Binding-site contacts:
Ligand atom C9 contacts residue ALA231 of chain 1.A at 3.6 Å (hydrophobic).
Ligand atom C12 contacts residue PRO227 of chain 1.A at 4.0 Å (hydrophobic).
Ligand atom C1 contacts residue VAL250 of chain 1.A at 4.0 Å (hydrophobic).
Ligand atom C15 contacts residue LEU253 of chain 1.A at 3.8 Å (hydrophobic).
Ligand atom C10 contacts residue GLY230 of chain 1.A at 4.2 Å.
Ligand atom N11 contacts residue PRO227 of chain 1.A at 3.9 Å.
Ligand atom C16 contacts residue SER234 of chain 1.A at 3.6 Å.
Ligand atom C8 contacts residue ALA231 of chain 1.A at 4.2 Å (hydrophobic).
Ligand atom O17 contacts residue GLY230 of chain 1.A at 3.5 Å.
Ligand atom C9 contacts residue GLY226 of chain 1.A at 3.6 Å.
Ligand atom C2 contacts residue VAL250 of chain 1.A at 3.6 Å (hydrophobic).
Ligand atom C16 contacts residue ALA231 of chain 1.A at 3.6 Å (hydrophobic).
Ligand atom C8 contacts residue VAL250 of chain 1.A at 3.9 Å (hydrophobic).
Ligand atom C10 contacts residue ALA231 of chain 1.A at 3.9 Å (hydrophobic).
Ligand atom C10 contacts residue ILE254 of chain 1.A at 4.0 Å (hydrophobic).
Ligand atom O7 contacts residue GLY226 of chain 1.A at 3.2 Å.
Ligand atom C3 contacts residue VAL250 of chain 1.A at 3.8 Å (hydrophobic).
Ligand atom C10 contacts residue VAL250 of chain 1.A at 4.0 Å (hydrophobic).
Ligand atom C9 contacts residue VAL250 of chain 1.A at 4.0 Å (hydrophobic).
Ligand atom O17 contacts residue GLY226 of chain 1.A at 3.7 Å.
Ligand atom C6 contacts residue VAL250 of chain 1.A at 4.2 Å (hydrophobic).
Ligand atom C6 contacts residue PRO227 of chain 1.A at 3.9 Å (hydrophobic).
Ligand atom C3 contacts residue GLY226 of chain 1.A at 3.9 Å.
Ligand atom C2 contacts residue GLY226 of chain 1.A at 3.5 Å.
Ligand atom C1 contacts residue GLY226 of chain 1.A at 3.9 Å.
Ligand atom C2 contacts residue PRO227 of chain 1.A at 3.8 Å (hydrophobic).
Ligand atom O7 contacts residue PRO227 of chain 1.A at 4.0 Å.
Ligand atom C5 contacts residue LEU253 of chain 1.A at 3.8 Å (hydrophobic).
Ligand atom O7 contacts residue VAL250 of chain 1.A at 3.7 Å.
Ligand atom C15 contacts residue GLU249 of chain 1.A at 3.9 Å.
Ligand atom C13 contacts residue VAL250 of chain 1.A at 4.0 Å (hydrophobic).
Ligand atom C10 contacts residue GLY226 of chain 1.A at 3.9 Å.
Ligand atom C8 contacts residue GLY226 of chain 1.A at 3.3 Å.
Ligand atom C9 contacts residue ILE254 of chain 1.A at 3.5 Å (hydrophobic).
Ligand atom C16 contacts residue ILE254 of chain 1.A at 4.0 Å (hydrophobic).
Ligand atom O17 contacts residue ILE166 of chain 1.A at 3.6 Å.
Ligand atom C8 contacts residue GLY230 of chain 1.A at 3.8 Å.
Ligand atom C4 contacts residue LEU253 of chain 1.A at 3.8 Å (hydrophobic).
Ligand atom C1 contacts residue PRO227 of chain 1.A at 3.8 Å (hydrophobic).
Ligand atom C9 contacts residue GLY230 of chain 1.A at 3.5 Å.

This small molecule binds to this protein.
Small molecule (SMILES): CCN(CC)c1ccc2c(C)cc(=O)oc2c1

Sequence of chain 1.A:
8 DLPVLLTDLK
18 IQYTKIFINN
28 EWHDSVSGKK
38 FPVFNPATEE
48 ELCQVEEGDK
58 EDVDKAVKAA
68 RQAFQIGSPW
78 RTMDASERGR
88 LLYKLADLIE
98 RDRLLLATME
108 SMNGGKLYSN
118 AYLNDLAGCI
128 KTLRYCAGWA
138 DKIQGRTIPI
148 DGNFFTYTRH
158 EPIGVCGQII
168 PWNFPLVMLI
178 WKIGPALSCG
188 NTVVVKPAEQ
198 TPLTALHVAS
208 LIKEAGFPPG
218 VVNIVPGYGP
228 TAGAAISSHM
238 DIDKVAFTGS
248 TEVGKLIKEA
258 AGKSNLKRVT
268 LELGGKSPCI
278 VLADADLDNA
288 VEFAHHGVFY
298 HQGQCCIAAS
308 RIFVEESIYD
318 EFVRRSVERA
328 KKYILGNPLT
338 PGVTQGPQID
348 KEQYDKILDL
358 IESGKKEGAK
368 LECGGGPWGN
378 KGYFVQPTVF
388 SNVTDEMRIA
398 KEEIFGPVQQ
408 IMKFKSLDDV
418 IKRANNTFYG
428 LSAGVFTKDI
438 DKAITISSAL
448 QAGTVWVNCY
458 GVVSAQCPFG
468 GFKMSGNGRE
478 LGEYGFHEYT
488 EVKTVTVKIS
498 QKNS